Binding-site contacts:
Ligand atom C2 contacts residue ASN476 of chain 1.B at 2.5 Å.
Ligand atom C7 contacts residue ASN476 of chain 1.B at 3.7 Å.
Ligand atom C1 contacts residue ASN476 of chain 1.B at 1.4 Å.
Ligand atom C3 contacts residue ASN476 of chain 1.B at 3.8 Å.
Ligand atom N2 contacts residue ASN476 of chain 1.B at 2.9 Å (h-bond).
Ligand atom C4 contacts residue ASN476 of chain 1.B at 4.3 Å.
Ligand atom O6 contacts residue GLN294 of chain 1.B at 3.4 Å (h-bond).
Ligand atom O5 contacts residue ASN476 of chain 1.B at 2.4 Å (h-bond).
Ligand atom O5 contacts residue GLN294 of chain 1.B at 3.9 Å.
Ligand atom C6 contacts residue GLN294 of chain 1.B at 4.2 Å.
Ligand atom C8 contacts residue ASN476 of chain 1.B at 4.2 Å.
Ligand atom C5 contacts residue ASN476 of chain 1.B at 3.7 Å.

The protein below binds the small molecule below.
Small molecule (SMILES): CC(=O)N[C@H]1[C@H](O[C@H]2[C@H](O)[C@@H](NC(C)=O)CO[C@@H]2CO)O[C@H](CO)[C@@H](O)[C@@H]1O

Sequence of chain 1.B:
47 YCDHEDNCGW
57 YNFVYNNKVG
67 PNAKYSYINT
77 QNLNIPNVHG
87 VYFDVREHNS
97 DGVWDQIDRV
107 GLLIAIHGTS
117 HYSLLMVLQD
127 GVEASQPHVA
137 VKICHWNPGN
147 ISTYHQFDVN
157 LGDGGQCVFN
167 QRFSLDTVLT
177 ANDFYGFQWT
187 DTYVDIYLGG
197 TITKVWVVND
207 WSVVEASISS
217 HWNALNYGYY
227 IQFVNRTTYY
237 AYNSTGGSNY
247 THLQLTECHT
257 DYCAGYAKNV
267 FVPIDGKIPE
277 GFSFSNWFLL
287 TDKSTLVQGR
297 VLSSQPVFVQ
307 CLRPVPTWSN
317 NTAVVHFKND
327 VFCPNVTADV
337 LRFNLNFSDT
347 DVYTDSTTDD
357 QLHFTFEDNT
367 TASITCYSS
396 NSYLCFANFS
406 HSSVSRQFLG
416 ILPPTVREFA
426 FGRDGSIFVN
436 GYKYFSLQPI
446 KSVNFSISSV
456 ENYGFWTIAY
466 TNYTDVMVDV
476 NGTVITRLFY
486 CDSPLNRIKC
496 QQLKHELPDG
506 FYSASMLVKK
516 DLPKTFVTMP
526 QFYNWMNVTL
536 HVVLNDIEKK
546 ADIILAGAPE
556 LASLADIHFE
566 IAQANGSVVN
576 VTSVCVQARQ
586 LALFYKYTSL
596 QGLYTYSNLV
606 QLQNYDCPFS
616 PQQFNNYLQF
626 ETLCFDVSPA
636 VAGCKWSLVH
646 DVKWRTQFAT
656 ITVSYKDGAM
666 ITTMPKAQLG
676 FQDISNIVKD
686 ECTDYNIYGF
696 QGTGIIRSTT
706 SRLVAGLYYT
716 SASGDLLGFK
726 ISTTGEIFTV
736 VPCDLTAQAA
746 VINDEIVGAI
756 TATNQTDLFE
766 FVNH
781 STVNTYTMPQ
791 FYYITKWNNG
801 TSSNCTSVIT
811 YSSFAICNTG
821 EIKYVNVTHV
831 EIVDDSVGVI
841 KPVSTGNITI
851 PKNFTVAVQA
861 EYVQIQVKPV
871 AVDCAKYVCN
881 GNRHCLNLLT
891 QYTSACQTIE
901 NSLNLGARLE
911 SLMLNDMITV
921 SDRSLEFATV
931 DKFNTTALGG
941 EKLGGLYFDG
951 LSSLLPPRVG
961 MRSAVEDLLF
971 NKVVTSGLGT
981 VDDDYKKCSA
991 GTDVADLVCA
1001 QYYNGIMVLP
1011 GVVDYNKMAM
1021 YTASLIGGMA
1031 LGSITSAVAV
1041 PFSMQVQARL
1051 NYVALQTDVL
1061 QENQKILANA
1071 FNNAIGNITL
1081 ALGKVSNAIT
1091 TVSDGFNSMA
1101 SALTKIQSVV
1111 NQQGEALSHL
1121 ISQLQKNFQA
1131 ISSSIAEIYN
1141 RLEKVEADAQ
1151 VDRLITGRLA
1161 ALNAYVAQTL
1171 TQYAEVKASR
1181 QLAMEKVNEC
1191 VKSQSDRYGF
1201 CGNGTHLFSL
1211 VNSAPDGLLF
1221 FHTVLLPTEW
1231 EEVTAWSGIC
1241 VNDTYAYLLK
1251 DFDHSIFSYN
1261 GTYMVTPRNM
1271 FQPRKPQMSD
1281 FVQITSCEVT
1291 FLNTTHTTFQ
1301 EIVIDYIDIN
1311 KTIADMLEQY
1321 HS